A protein and the small-molecule ligand that binds it are described below.
Small molecule (SMILES): NCC1(CC(=O)O)CCCCC1

Sequence of chain 1.A:
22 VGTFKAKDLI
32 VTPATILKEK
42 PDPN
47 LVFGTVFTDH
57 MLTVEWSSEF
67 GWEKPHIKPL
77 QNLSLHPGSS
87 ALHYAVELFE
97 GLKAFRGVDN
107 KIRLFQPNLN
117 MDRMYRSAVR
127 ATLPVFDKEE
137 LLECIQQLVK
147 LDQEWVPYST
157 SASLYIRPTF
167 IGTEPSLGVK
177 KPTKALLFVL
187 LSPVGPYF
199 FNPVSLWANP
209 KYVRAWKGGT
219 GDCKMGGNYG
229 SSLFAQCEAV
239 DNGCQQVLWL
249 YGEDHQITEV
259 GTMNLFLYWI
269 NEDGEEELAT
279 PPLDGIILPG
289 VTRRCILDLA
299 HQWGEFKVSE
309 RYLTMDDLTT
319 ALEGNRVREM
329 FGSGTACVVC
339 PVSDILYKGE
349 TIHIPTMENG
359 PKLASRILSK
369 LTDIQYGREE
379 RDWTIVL

Sequence of chain 1.B:
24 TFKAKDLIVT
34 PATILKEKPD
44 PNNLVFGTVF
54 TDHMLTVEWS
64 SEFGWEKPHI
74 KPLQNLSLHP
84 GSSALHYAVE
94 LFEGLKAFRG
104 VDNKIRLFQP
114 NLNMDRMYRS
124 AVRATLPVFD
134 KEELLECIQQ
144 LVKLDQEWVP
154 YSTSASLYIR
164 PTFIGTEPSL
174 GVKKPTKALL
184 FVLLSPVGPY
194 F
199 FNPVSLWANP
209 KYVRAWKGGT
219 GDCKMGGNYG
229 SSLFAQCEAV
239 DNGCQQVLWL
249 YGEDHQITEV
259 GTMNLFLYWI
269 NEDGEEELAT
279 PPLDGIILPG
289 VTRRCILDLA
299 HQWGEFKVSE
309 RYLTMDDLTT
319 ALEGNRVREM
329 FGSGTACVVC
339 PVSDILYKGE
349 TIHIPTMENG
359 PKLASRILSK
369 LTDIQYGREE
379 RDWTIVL

Binding-site contacts:
Ligand atom C1R contacts residue THR260 of chain 1.A at 3.9 Å.
Ligand atom C6R contacts residue LYS222 of chain 1.A at 4.2 Å.
Ligand atom C4R contacts residue PHE95 of chain 1.A at 3.9 Å (hydrophobic).
Ligand atom C contacts residue PLP1 of chain 1.C at 3.8 Å.
Ligand atom C5R contacts residue VAL175 of chain 1.B at 3.7 Å (hydrophobic).
Ligand atom OA contacts residue THR333 of chain 1.A at 3.3 Å (h-bond).
Ligand atom C3 contacts residue THR260 of chain 1.A at 4.0 Å.
Ligand atom C contacts residue ALA334 of chain 1.A at 3.6 Å (hydrophobic).
Ligand atom C2 contacts residue THR260 of chain 1.A at 3.1 Å.
Ligand atom C5R contacts residue TYR90 of chain 1.B at 4.3 Å (hydrophobic).
Ligand atom C3R contacts residue TYR90 of chain 1.B at 3.8 Å (hydrophobic).
Ligand atom OB contacts residue GLY332 of chain 1.A at 4.1 Å.
Ligand atom C3R contacts residue ARG163 of chain 1.A at 3.8 Å.
Ligand atom OB contacts residue ALA334 of chain 1.A at 2.8 Å (h-bond).
Ligand atom C3 contacts residue PLP1 of chain 1.C at 3.9 Å.
Ligand atom OA contacts residue PLP1 of chain 1.C at 4.2 Å.
Ligand atom C5R contacts residue TYR227 of chain 1.A at 4.1 Å (hydrophobic).
Ligand atom OA contacts residue ALA334 of chain 1.A at 3.6 Å.
Ligand atom N1 contacts residue MET261 of chain 1.A at 3.6 Å.
Ligand atom C6R contacts residue THR260 of chain 1.A at 3.6 Å.
Ligand atom C2 contacts residue TYR193 of chain 1.A at 3.9 Å (hydrophobic).
Ligand atom N1 contacts residue THR260 of chain 1.A at 2.5 Å (h-bond).
Ligand atom OB contacts residue THR333 of chain 1.A at 3.1 Å (h-bond).
Ligand atom C4R contacts residue VAL175 of chain 1.B at 3.6 Å (hydrophobic).
Ligand atom OA contacts residue MET261 of chain 1.A at 4.1 Å.
Ligand atom C3R contacts residue TYR161 of chain 1.A at 4.2 Å (hydrophobic).
Ligand atom C2R contacts residue ARG163 of chain 1.A at 4.2 Å.
Ligand atom C4R contacts residue ARG163 of chain 1.A at 3.8 Å.
Ligand atom C5R contacts residue THR260 of chain 1.A at 3.7 Å.
Ligand atom C5R contacts residue PHE95 of chain 1.A at 4.1 Å (hydrophobic).
Ligand atom OA contacts residue THR260 of chain 1.A at 4.2 Å.
Ligand atom C6R contacts residue PLP1 of chain 1.C at 4.0 Å.
Ligand atom C3R contacts residue TYR193 of chain 1.A at 3.7 Å (hydrophobic).
Ligand atom OA contacts residue GLY332 of chain 1.A at 3.4 Å.
Ligand atom C contacts residue THR333 of chain 1.A at 3.5 Å.
Ligand atom C3R contacts residue VAL175 of chain 1.B at 4.1 Å (hydrophobic).
Ligand atom OB contacts residue PLP1 of chain 1.C at 3.7 Å.
Ligand atom C contacts residue GLY332 of chain 1.A at 4.2 Å.
Ligand atom C4R contacts residue TYR90 of chain 1.B at 3.4 Å (hydrophobic).
Ligand atom C2R contacts residue TYR161 of chain 1.A at 3.6 Å (hydrophobic).